Binding-site contacts:
Ligand atom O5 contacts residue ASN368 of chain 1.C at 2.4 Å (h-bond).
Ligand atom C4 contacts residue THR370 of chain 1.C at 4.5 Å.
Ligand atom C3 contacts residue ASN368 of chain 1.C at 3.8 Å.
Ligand atom C6 contacts residue ASN368 of chain 1.C at 4.2 Å.
Ligand atom O6 contacts residue THR370 of chain 1.C at 4.0 Å.
Ligand atom C2 contacts residue ASN368 of chain 1.C at 2.5 Å.
Ligand atom C7 contacts residue ASN368 of chain 1.C at 3.2 Å.
Ligand atom O3 contacts residue THR370 of chain 1.C at 4.4 Å.
Ligand atom C5 contacts residue ASN368 of chain 1.C at 3.6 Å.
Ligand atom C1 contacts residue ASN368 of chain 1.C at 1.4 Å.
Ligand atom C4 contacts residue ASN368 of chain 1.C at 3.6 Å.
Ligand atom O7 contacts residue ASN368 of chain 1.C at 2.6 Å (h-bond).
Ligand atom O6 contacts residue ASN368 of chain 1.C at 3.5 Å (h-bond).
Ligand atom N2 contacts residue ASN368 of chain 1.C at 3.2 Å (h-bond).
Ligand atom O4 contacts residue THR370 of chain 1.C at 4.5 Å.
Ligand atom O6 contacts residue GLY369 of chain 1.C at 3.6 Å.

A protein and the small-molecule ligand that binds it are described below.
Small molecule (SMILES): CC(=O)N[C@@H]1[C@@H](O)[C@H](O)[C@@H](CO)O[C@H]1O

Sequence of chain 1.C:
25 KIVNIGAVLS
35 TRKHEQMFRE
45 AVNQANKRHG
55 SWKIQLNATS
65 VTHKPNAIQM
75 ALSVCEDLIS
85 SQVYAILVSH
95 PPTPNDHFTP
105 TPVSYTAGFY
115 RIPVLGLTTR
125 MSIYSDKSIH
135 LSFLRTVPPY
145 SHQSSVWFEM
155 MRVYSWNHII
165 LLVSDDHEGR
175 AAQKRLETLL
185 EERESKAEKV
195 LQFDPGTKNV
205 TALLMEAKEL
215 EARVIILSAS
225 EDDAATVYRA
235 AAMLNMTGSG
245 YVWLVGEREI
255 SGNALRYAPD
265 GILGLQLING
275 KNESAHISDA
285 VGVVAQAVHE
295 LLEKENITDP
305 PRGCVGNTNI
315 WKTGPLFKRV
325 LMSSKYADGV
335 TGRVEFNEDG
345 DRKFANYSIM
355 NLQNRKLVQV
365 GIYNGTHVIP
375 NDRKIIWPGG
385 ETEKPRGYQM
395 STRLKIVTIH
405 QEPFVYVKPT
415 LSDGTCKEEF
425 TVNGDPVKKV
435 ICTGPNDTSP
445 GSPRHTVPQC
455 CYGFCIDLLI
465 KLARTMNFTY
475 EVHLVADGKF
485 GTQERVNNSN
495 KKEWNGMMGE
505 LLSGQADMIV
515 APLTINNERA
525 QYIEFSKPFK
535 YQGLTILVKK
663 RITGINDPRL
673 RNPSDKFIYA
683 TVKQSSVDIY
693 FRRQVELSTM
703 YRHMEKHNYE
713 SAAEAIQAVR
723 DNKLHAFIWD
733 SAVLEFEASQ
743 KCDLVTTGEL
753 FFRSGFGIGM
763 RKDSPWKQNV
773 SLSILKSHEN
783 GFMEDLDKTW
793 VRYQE